Sequence of chain 1.A:
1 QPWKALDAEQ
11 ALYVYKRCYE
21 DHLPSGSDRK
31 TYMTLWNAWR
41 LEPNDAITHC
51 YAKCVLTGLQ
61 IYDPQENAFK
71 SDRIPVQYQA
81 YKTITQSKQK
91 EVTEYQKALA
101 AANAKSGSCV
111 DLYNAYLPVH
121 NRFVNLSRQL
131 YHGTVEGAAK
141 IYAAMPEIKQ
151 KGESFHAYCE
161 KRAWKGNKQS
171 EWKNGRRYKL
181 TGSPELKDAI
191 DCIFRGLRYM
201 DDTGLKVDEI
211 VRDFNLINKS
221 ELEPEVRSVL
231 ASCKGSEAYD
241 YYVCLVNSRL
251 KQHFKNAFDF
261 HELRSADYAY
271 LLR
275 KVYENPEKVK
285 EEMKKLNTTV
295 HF

The small molecule below binds the protein below.
Small molecule (SMILES): CCCCC[C@@H](O)/C=C/[C@@H]1[C@@H](C/C=C\CCCC(=O)O)[C@H]2CO[C@@H]1C2

Binding-site contacts:
Ligand atom CAG contacts residue TYR19 of chain 1.A at 3.7 Å (hydrophobic).
Ligand atom CAG contacts residue TYR51 of chain 1.A at 3.8 Å (hydrophobic).
Ligand atom CAE contacts residue TYR15 of chain 1.A at 3.8 Å (hydrophobic).
Ligand atom CAJ contacts residue TYR51 of chain 1.A at 3.6 Å (hydrophobic).
Ligand atom OAX contacts residue ALA138 of chain 1.A at 3.8 Å.
Ligand atom CAH contacts residue TYR51 of chain 1.A at 3.6 Å (hydrophobic).
Ligand atom CAP contacts residue GLY133 of chain 1.A at 3.8 Å.
Ligand atom CAB contacts residue TYR19 of chain 1.A at 3.8 Å (hydrophobic).
Ligand atom CAG contacts residue TRP36 of chain 1.A at 3.6 Å (hydrophobic).
Ligand atom CAO contacts residue THR134 of chain 1.A at 3.5 Å.
Ligand atom CAO contacts residue VAL135 of chain 1.A at 3.7 Å (hydrophobic).
Ligand atom CAV contacts residue ALA52 of chain 1.A at 3.9 Å (hydrophobic).
Ligand atom CAM contacts residue LEU41 of chain 1.A at 3.8 Å (hydrophobic).
Ligand atom CAN contacts residue GLY133 of chain 1.A at 3.1 Å.
Ligand atom OAY contacts residue LYS151 of chain 1.A at 2.7 Å (salt-bridge).
Ligand atom OAU contacts residue TYR51 of chain 1.A at 2.7 Å (h-bond).
Ligand atom CAG contacts residue TRP39 of chain 1.A at 3.7 Å (hydrophobic).
Ligand atom CAF contacts residue GLY133 of chain 1.A at 3.8 Å.
Ligand atom CAJ contacts residue TRP39 of chain 1.A at 3.7 Å (hydrophobic).
Ligand atom CAA contacts residue TYR19 of chain 1.A at 3.6 Å (hydrophobic).
Ligand atom CAW contacts residue LYS151 of chain 1.A at 3.6 Å.
Ligand atom CAK contacts residue TRP39 of chain 1.A at 3.6 Å (hydrophobic).
Ligand atom CAP contacts residue HIS132 of chain 1.A at 3.4 Å.
Ligand atom OAS contacts residue TYR15 of chain 1.A at 3.3 Å.
Ligand atom CAF contacts residue TRP39 of chain 1.A at 3.6 Å (hydrophobic).
Ligand atom CAM contacts residue VAL55 of chain 1.A at 3.7 Å (hydrophobic).
Ligand atom CAQ contacts residue THR134 of chain 1.A at 3.7 Å.
Ligand atom CAI contacts residue TRP36 of chain 1.A at 3.5 Å (hydrophobic).
Ligand atom CAR contacts residue LEU12 of chain 1.A at 3.7 Å (hydrophobic).
Ligand atom CAI contacts residue TRP39 of chain 1.A at 3.5 Å (hydrophobic).
Ligand atom CAD contacts residue TRP39 of chain 1.A at 3.7 Å (hydrophobic).
Ligand atom OAX contacts residue LYS151 of chain 1.A at 3.4 Å.
Ligand atom CAI contacts residue TYR51 of chain 1.A at 3.3 Å (hydrophobic).
Ligand atom CAO contacts residue GLY133 of chain 1.A at 3.3 Å.
Ligand atom CAL contacts residue LEU41 of chain 1.A at 3.8 Å (hydrophobic).
Ligand atom OAY contacts residue VAL135 of chain 1.A at 3.9 Å.
Ligand atom CAH contacts residue TYR15 of chain 1.A at 3.8 Å (hydrophobic).
Ligand atom CAA contacts residue TYR15 of chain 1.A at 3.6 Å (hydrophobic).
Ligand atom OAU contacts residue TRP36 of chain 1.A at 2.7 Å (h-bond).
Ligand atom CAH contacts residue TRP39 of chain 1.A at 3.3 Å (hydrophobic).